Binding-site contacts:
Ligand atom O3' contacts residue ASP338 of chain 1.A at 2.8 Å (salt-bridge).
Ligand atom N3 contacts residue SER426 of chain 1.A at 3.2 Å (h-bond).
Ligand atom C4' contacts residue ARG388 of chain 1.A at 3.5 Å.
Ligand atom N3 contacts residue G3 of chain 1.B at 3.2 Å (h-bond).
Ligand atom N4 contacts residue G4 of chain 1.B at 3.4 Å (h-bond).
Ligand atom N1 contacts residue C6 of chain 1.B at 3.2 Å (h-bond).
Ligand atom O2' contacts residue GLU422 of chain 1.A at 3.3 Å.
Ligand atom OP2 contacts residue LYS387 of chain 1.A at 3.0 Å (salt-bridge).
Ligand atom O6 contacts residue G5 of chain 1.B at 3.0 Å (h-bond).
Ligand atom O6 contacts residue C6 of chain 1.B at 3.1 Å (h-bond).
Ligand atom O2' contacts residue LEU386 of chain 1.A at 3.4 Å.
Ligand atom N2 contacts residue C6 of chain 1.B at 3.2 Å (h-bond).
Ligand atom OP1 contacts residue LYS423 of chain 1.A at 2.9 Å (salt-bridge).
Ligand atom O2 contacts residue G3 of chain 1.B at 3.2 Å (h-bond).
Ligand atom O2' contacts residue LEU430 of chain 1.A at 3.4 Å.
Ligand atom C2 contacts residue G5 of chain 1.B at 3.1 Å.
Ligand atom OP1 contacts residue ARG416 of chain 1.A at 3.1 Å (salt-bridge).
Ligand atom C2 contacts residue G4 of chain 1.B at 3.5 Å.
Ligand atom N4 contacts residue G5 of chain 1.B at 2.8 Å (h-bond).
Ligand atom O2' contacts residue TYR336 of chain 1.A at 2.5 Å (h-bond).
Ligand atom O3' contacts residue TYR336 of chain 1.A at 3.2 Å (h-bond).
Ligand atom O2 contacts residue G4 of chain 1.B at 2.8 Å (h-bond).
Ligand atom N4 contacts residue G3 of chain 1.B at 3.4 Å (h-bond).
Ligand atom OP1 contacts residue ASP114 of chain 1.A at 3.0 Å (salt-bridge).
Ligand atom O3' contacts residue ILE411 of chain 1.A at 3.5 Å.
Ligand atom C1' contacts residue SER426 of chain 1.A at 3.4 Å.
Ligand atom OP1 contacts residue LYS387 of chain 1.A at 3.1 Å.
Ligand atom C2 contacts residue C7 of chain 1.B at 3.5 Å.
Ligand atom O2 contacts residue G5 of chain 1.B at 2.9 Å (h-bond).
Ligand atom C2 contacts residue C8 of chain 1.B at 3.5 Å.
Ligand atom N1 contacts residue C8 of chain 1.B at 3.4 Å (h-bond).
Ligand atom O3' contacts residue LYS423 of chain 1.A at 3.3 Å.
Ligand atom N3 contacts residue G5 of chain 1.B at 2.8 Å (h-bond).
Ligand atom N3 contacts residue G4 of chain 1.B at 3.2 Å (h-bond).
Ligand atom N2 contacts residue C8 of chain 1.B at 3.0 Å (h-bond).
Ligand atom O2' contacts residue SER426 of chain 1.A at 3.0 Å (h-bond).
Ligand atom N1 contacts residue C7 of chain 1.B at 3.3 Å (h-bond).
Ligand atom O6 contacts residue C7 of chain 1.B at 3.0 Å (h-bond).
Ligand atom N2 contacts residue C7 of chain 1.B at 3.1 Å (h-bond).
Ligand atom C1' contacts residue GLU422 of chain 1.A at 3.5 Å.

Sequence of chain 1.A:
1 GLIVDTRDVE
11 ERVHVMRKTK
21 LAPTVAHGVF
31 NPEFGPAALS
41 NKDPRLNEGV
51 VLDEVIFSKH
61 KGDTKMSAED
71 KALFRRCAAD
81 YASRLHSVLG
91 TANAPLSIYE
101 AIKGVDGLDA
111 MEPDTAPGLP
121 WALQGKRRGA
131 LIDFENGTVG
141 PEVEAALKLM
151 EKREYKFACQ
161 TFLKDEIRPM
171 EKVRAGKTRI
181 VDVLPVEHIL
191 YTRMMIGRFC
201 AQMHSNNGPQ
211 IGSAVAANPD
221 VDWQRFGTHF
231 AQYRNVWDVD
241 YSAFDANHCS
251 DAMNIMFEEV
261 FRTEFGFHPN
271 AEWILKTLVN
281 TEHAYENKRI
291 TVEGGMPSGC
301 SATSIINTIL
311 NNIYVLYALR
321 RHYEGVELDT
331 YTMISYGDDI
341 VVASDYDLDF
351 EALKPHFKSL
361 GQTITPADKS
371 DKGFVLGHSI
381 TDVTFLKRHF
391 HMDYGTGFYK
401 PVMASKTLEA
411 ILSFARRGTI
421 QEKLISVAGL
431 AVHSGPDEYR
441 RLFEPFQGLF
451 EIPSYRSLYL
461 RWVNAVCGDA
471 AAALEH

A protein and the small-molecule ligand that binds it are described below.
Small molecule (SMILES): Nc1ccn([C@@H]2O[C@H](CO[P](=O)(O)O[C@H]3[C@@H](O)[C@H](n4ccc(N)nc4=O)O[C@@H]3CO[P](=O)(O)O[C@H]3[C@@H](O)[C@H](n4ccc(N)nc4=O)O[C@@H]3CO[P](=O)(O)O[C@H]3[C@@H](O)[C@H](n4cnc5c(=O)nc(N)[nH]c54)O[C@@H]3CO[P](=O)(O)O[C@H]3[C@@H](O)[C@H](n4cnc5c(=O)nc(N)[nH]c54)O[C@@H]3CO[P](=O)(O)O[C@H]3[C@@H](O)[C@H](n4cnc5c(=O)nc(N)[nH]c54)O[C@@H]3COP(=O)=O)[C@@H](O)[C@H]2O)c(=O)n1